This small molecule binds to this protein.
Small molecule (SMILES): CC[C@H](C)[C@H](NC(=O)[C@H](CC(C)C)NC(=O)[C@H](CO)NC(=O)CNC(=O)[C@@H](NC(=O)[C@@H](N)[C@@H](C)O)C(C)C)C(=O)N[C@H](C=O)CCC(N)=O

Sequence of chain 42.D:
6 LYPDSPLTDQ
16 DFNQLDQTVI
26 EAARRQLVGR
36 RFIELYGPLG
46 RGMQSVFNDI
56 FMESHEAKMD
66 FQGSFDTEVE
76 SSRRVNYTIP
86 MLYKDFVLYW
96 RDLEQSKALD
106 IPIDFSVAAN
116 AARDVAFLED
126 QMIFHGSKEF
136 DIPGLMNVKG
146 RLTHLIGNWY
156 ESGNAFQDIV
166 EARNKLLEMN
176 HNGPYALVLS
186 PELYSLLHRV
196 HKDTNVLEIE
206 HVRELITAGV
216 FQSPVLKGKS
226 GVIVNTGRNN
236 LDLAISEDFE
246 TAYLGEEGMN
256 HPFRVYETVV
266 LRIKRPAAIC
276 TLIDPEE

Binding-site contacts:
Ligand atom O contacts residue ASP243 of chain 42.D at 4.1 Å.
Ligand atom N contacts residue ASP243 of chain 42.D at 2.8 Å (salt-bridge).
Ligand atom C contacts residue ARG35 of chain 42.D at 4.4 Å.
Ligand atom CD contacts residue ARG36 of chain 42.D at 4.1 Å.
Ligand atom O contacts residue ARG35 of chain 42.D at 3.4 Å (salt-bridge).
Ligand atom NE2 contacts residue ARG36 of chain 42.D at 3.9 Å.
Ligand atom N contacts residue ARG35 of chain 42.D at 4.1 Å.
Ligand atom CA contacts residue ARG35 of chain 42.D at 3.9 Å.
Ligand atom CG1 contacts residue ARG35 of chain 42.D at 4.2 Å.
Ligand atom O contacts residue ARG35 of chain 42.D at 3.1 Å (salt-bridge).
Ligand atom N contacts residue ASP243 of chain 42.D at 3.2 Å (salt-bridge).
Ligand atom CD1 contacts residue LEU40 of chain 42.D at 3.8 Å (hydrophobic).
Ligand atom CA contacts residue ARG29 of chain 42.D at 4.0 Å.
Ligand atom CA contacts residue ASP243 of chain 42.D at 4.3 Å.
Ligand atom CG contacts residue LEU40 of chain 42.D at 4.4 Å (hydrophobic).
Ligand atom C contacts residue ASP243 of chain 42.D at 3.9 Å.
Ligand atom CB contacts residue ASP243 of chain 42.D at 4.3 Å.
Ligand atom CD1 contacts residue ARG29 of chain 42.D at 4.4 Å.
Ligand atom CG2 contacts residue ASP243 of chain 42.D at 3.3 Å.
Ligand atom CG2 contacts residue LEU40 of chain 42.D at 4.2 Å (hydrophobic).
Ligand atom CB contacts residue ARG35 of chain 42.D at 3.5 Å.
Ligand atom OG contacts residue ARG29 of chain 42.D at 4.3 Å.
Ligand atom O contacts residue ARG29 of chain 42.D at 3.8 Å.
Ligand atom C contacts residue ARG36 of chain 42.D at 3.2 Å.
Ligand atom CB contacts residue LEU40 of chain 42.D at 4.1 Å (hydrophobic).
Ligand atom OE1 contacts residue ARG36 of chain 42.D at 3.8 Å.
Ligand atom CD1 contacts residue ARG35 of chain 42.D at 4.5 Å.
Ligand atom CB contacts residue PRO43 of chain 42.D at 3.8 Å (hydrophobic).
Ligand atom CG2 contacts residue PRO43 of chain 42.D at 3.9 Å (hydrophobic).
Ligand atom CB contacts residue ARG29 of chain 42.D at 4.1 Å.
Ligand atom C contacts residue ARG35 of chain 42.D at 3.6 Å.
Ligand atom CA contacts residue PRO43 of chain 42.D at 4.4 Å (hydrophobic).
Ligand atom O contacts residue ARG36 of chain 42.D at 3.6 Å (salt-bridge).
Ligand atom CB contacts residue ARG35 of chain 42.D at 4.1 Å.
Ligand atom N contacts residue PRO43 of chain 42.D at 4.4 Å.
Ligand atom CA contacts residue ASP243 of chain 42.D at 4.4 Å.
Ligand atom C contacts residue ASP243 of chain 42.D at 3.8 Å.
Ligand atom CA contacts residue ASP243 of chain 42.D at 3.3 Å.
Ligand atom CD1 contacts residue LEU32 of chain 42.D at 3.8 Å (hydrophobic).
Ligand atom OG contacts residue ILE25 of chain 42.D at 4.0 Å.